Sequence of chain 17.A:
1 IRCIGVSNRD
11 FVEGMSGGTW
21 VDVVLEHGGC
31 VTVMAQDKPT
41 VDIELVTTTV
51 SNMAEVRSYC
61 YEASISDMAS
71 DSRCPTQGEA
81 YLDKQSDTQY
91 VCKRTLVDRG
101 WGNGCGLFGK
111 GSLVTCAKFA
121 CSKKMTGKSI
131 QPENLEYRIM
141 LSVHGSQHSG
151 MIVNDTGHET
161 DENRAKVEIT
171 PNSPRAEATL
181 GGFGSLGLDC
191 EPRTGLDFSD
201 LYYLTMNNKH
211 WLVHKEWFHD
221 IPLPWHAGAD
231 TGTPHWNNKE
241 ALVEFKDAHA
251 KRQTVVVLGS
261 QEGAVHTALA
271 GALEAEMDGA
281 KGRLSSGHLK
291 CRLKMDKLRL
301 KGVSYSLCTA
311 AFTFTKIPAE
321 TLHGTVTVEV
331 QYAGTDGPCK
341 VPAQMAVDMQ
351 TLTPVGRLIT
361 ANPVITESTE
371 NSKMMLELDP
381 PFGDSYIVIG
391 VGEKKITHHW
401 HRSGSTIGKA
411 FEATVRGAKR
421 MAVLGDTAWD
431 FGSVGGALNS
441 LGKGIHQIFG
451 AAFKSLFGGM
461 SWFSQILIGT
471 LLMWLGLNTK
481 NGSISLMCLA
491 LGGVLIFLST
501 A

The small molecule below binds the protein below.
Small molecule (SMILES): CC(=O)N[C@H]1[C@H](O[C@H]2[C@H](O)[C@@H](NC(C)=O)CO[C@@H]2CO)O[C@H](CO)[C@@H](O)[C@@H]1O

Binding-site contacts:
Ligand atom O7 contacts residue ASN154 of chain 17.A at 3.3 Å (h-bond).
Ligand atom C7 contacts residue ASN154 of chain 17.A at 3.5 Å.
Ligand atom O5 contacts residue THR156 of chain 17.A at 4.2 Å.
Ligand atom N2 contacts residue THR156 of chain 17.A at 3.8 Å.
Ligand atom C1 contacts residue THR156 of chain 17.A at 3.4 Å.
Ligand atom O5 contacts residue ASN154 of chain 17.A at 4.0 Å.
Ligand atom N2 contacts residue ASN154 of chain 17.A at 3.8 Å.
Ligand atom C2 contacts residue ASN154 of chain 17.A at 4.0 Å.
Ligand atom C3 contacts residue THR156 of chain 17.A at 4.0 Å.
Ligand atom O7 contacts residue GLY150 of chain 17.A at 3.4 Å (h-bond).
Ligand atom C7 contacts residue GLY150 of chain 17.A at 4.3 Å.
Ligand atom C5 contacts residue THR156 of chain 17.A at 4.3 Å.
Ligand atom C2 contacts residue THR156 of chain 17.A at 3.9 Å.
Ligand atom C8 contacts residue ASN154 of chain 17.A at 3.9 Å.
Ligand atom C1 contacts residue ASN154 of chain 17.A at 3.0 Å.
Ligand atom C1 contacts residue MET151 of chain 17.A at 4.4 Å (hydrophobic).